Binding-site contacts:
Ligand atom C14 contacts residue SER775 of chain 1.C at 3.7 Å.
Ligand atom C7 contacts residue LEU772 of chain 1.C at 3.6 Å (hydrophobic).
Ligand atom O2 contacts residue PRO515 of chain 1.C at 3.6 Å.
Ligand atom C7 contacts residue ILE502 of chain 1.D at 3.7 Å (hydrophobic).
Ligand atom C4 contacts residue LYS751 of chain 1.D at 3.7 Å.
Ligand atom C4 contacts residue GLY752 of chain 1.D at 3.5 Å.
Ligand atom C13 contacts residue SER750 of chain 1.D at 4.0 Å.
Ligand atom C6 contacts residue SER775 of chain 1.C at 3.6 Å.
Ligand atom C8 contacts residue PRO515 of chain 1.C at 3.3 Å (hydrophobic).
Ligand atom C5 contacts residue LEU772 of chain 1.C at 3.9 Å (hydrophobic).
Ligand atom C10 contacts residue SER750 of chain 1.D at 3.6 Å.
Ligand atom N2 contacts residue PRO515 of chain 1.C at 3.8 Å.
Ligand atom C2 contacts residue PRO515 of chain 1.C at 3.5 Å (hydrophobic).
Ligand atom C5 contacts residue ILE502 of chain 1.D at 3.7 Å (hydrophobic).
Ligand atom CL contacts residue ASP781 of chain 1.C at 3.2 Å.
Ligand atom N2 contacts residue SER775 of chain 1.C at 3.1 Å (h-bond).
Ligand atom C8 contacts residue SER750 of chain 1.D at 3.5 Å.
Ligand atom N3 contacts residue SER750 of chain 1.D at 3.6 Å (h-bond).
Ligand atom N1 contacts residue PRO515 of chain 1.C at 2.7 Å (h-bond).
Ligand atom C10 contacts residue SER775 of chain 1.C at 3.9 Å.
Ligand atom O1 contacts residue SER750 of chain 1.D at 3.7 Å.
Ligand atom N3 contacts residue ASP781 of chain 1.C at 3.8 Å.
Ligand atom C7 contacts residue LYS514 of chain 1.C at 3.6 Å.
Ligand atom C12 contacts residue PHE516 of chain 1.C at 3.9 Å (hydrophobic).
Ligand atom C13 contacts residue PHE516 of chain 1.C at 3.9 Å (hydrophobic).
Ligand atom O2 contacts residue SER518 of chain 1.C at 3.4 Å (h-bond).
Ligand atom C3 contacts residue GLY752 of chain 1.D at 3.8 Å.
Ligand atom C4 contacts residue ILE502 of chain 1.D at 3.7 Å (hydrophobic).
Ligand atom C9 contacts residue SER750 of chain 1.D at 3.6 Å.
Ligand atom C14 contacts residue SER750 of chain 1.D at 3.9 Å.
Ligand atom CL contacts residue LEU780 of chain 1.C at 3.6 Å.
Ligand atom N2 contacts residue SER750 of chain 1.D at 3.3 Å (h-bond).
Ligand atom C11 contacts residue SER518 of chain 1.C at 3.5 Å.
Ligand atom O3 contacts residue SER518 of chain 1.C at 2.8 Å (h-bond).
Ligand atom C12 contacts residue SER750 of chain 1.D at 3.8 Å.
Ligand atom C11 contacts residue SER750 of chain 1.D at 3.6 Å.
Ligand atom S1 contacts residue PRO515 of chain 1.C at 3.7 Å.
Ligand atom C11 contacts residue MET517 of chain 1.C at 3.8 Å (hydrophobic).
Ligand atom C1 contacts residue PRO515 of chain 1.C at 3.2 Å (hydrophobic).
Ligand atom O2 contacts residue MET517 of chain 1.C at 3.2 Å.

Sequence of chain 1.D:
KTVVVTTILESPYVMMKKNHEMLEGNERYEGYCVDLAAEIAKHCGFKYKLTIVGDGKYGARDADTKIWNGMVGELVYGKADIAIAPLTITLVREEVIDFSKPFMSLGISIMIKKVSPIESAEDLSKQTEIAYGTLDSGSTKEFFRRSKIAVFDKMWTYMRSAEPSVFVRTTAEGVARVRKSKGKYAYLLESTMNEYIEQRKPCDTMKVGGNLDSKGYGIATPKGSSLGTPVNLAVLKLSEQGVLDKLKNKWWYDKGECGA

Sequence of chain 1.C:
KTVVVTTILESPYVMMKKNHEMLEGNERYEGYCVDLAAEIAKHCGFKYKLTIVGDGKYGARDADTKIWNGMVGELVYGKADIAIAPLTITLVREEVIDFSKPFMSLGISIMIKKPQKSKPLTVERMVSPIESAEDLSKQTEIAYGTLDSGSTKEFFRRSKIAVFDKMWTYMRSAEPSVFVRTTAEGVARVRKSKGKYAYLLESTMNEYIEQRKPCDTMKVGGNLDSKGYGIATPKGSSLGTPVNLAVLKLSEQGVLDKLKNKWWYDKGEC

The protein below binds the small molecule below.
Small molecule (SMILES): NS(=O)(=O)c1cc2c(cc1Cl)N[C@H]([C@H]1C[C@H]3C=C[C@@H]1C3)NS2(=O)=O